Binding-site contacts:
Ligand atom O1A contacts residue FAD1 of chain 1.F at 3.6 Å.
Ligand atom O1B contacts residue THR377 of chain 1.A at 3.4 Å (h-bond).
Ligand atom C4 contacts residue ARG402 of chain 1.A at 3.1 Å.
Ligand atom C4 contacts residue GLY546 of chain 1.A at 3.8 Å.
Ligand atom C1 contacts residue GLU378 of chain 1.A at 3.7 Å.
Ligand atom C1 contacts residue ARG402 of chain 1.A at 3.7 Å.
Ligand atom C1 contacts residue HIS365 of chain 1.A at 3.8 Å.
Ligand atom O2 contacts residue HIS365 of chain 1.A at 3.2 Å.
Ligand atom C3 contacts residue MET236 of chain 1.A at 3.5 Å (hydrophobic).
Ligand atom O1B contacts residue MET375 of chain 1.A at 3.8 Å.
Ligand atom O4A contacts residue GLY546 of chain 1.A at 3.3 Å.
Ligand atom O4A contacts residue FAD1 of chain 1.F at 2.8 Å.
Ligand atom C2 contacts residue FAD1 of chain 1.F at 3.4 Å.
Ligand atom C1 contacts residue THR377 of chain 1.A at 3.2 Å.
Ligand atom C2 contacts residue HIS365 of chain 1.A at 3.9 Å.
Ligand atom O4A contacts residue ARG544 of chain 1.A at 2.6 Å (salt-bridge).
Ligand atom C3 contacts residue FAD1 of chain 1.F at 3.3 Å.
Ligand atom C3 contacts residue ARG402 of chain 1.A at 3.0 Å.
Ligand atom O2 contacts residue MET375 of chain 1.A at 3.9 Å.
Ligand atom O2 contacts residue FAD1 of chain 1.F at 3.5 Å (h-bond).
Ligand atom O4B contacts residue FAD1 of chain 1.F at 3.1 Å.
Ligand atom O1A contacts residue ALA169 of chain 1.A at 3.6 Å.
Ligand atom O1B contacts residue MET236 of chain 1.A at 3.9 Å.
Ligand atom O4B contacts residue HIS504 of chain 1.A at 2.7 Å (h-bond).
Ligand atom O1B contacts residue HIS365 of chain 1.A at 2.9 Å (h-bond).
Ligand atom O4A contacts residue ARG402 of chain 1.A at 3.6 Å (salt-bridge).
Ligand atom O1B contacts residue GLU378 of chain 1.A at 2.8 Å (salt-bridge).
Ligand atom O1A contacts residue GLY170 of chain 1.A at 2.9 Å (h-bond).
Ligand atom C4 contacts residue GLY547 of chain 1.A at 3.7 Å.
Ligand atom C2 contacts residue ARG402 of chain 1.A at 3.2 Å.
Ligand atom O4A contacts residue GLY547 of chain 1.A at 2.7 Å (h-bond).
Ligand atom O4B contacts residue ARG402 of chain 1.A at 2.8 Å (salt-bridge).
Ligand atom O4B contacts residue ARG544 of chain 1.A at 2.8 Å (salt-bridge).
Ligand atom O1B contacts residue ARG402 of chain 1.A at 3.2 Å (salt-bridge).
Ligand atom O2 contacts residue ARG402 of chain 1.A at 3.5 Å (salt-bridge).
Ligand atom C4 contacts residue FAD1 of chain 1.F at 3.3 Å.
Ligand atom C1 contacts residue MET236 of chain 1.A at 3.7 Å (hydrophobic).
Ligand atom O1A contacts residue THR377 of chain 1.A at 2.6 Å (h-bond).
Ligand atom C4 contacts residue ARG544 of chain 1.A at 3.6 Å.
Ligand atom O2 contacts residue HIS504 of chain 1.A at 3.0 Å (h-bond).

Sequence of chain 1.A:
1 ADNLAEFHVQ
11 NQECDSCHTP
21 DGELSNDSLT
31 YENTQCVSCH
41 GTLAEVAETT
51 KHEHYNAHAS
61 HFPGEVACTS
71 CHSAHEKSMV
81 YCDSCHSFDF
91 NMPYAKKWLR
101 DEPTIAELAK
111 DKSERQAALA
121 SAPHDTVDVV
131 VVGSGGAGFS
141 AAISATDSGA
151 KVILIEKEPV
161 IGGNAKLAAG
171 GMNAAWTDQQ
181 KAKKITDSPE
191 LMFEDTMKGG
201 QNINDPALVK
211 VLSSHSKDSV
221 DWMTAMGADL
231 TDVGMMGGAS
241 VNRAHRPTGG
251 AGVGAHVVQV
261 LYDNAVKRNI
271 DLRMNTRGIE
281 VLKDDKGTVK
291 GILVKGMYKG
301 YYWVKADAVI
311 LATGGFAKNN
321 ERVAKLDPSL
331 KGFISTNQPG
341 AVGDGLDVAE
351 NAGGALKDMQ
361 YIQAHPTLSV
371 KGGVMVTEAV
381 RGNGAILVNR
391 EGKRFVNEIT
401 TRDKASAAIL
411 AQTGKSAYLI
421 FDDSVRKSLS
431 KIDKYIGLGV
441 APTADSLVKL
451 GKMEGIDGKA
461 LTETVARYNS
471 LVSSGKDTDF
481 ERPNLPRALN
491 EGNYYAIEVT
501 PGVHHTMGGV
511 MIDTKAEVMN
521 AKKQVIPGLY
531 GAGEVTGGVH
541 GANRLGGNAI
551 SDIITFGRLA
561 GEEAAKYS

This protein binds this small molecule.
Small molecule (SMILES): O=C([O-])[C@H](O)/C=C(/[O-])O